Binding-site contacts:
Ligand atom C1 contacts residue GLN282 of chain 1.B at 4.3 Å.
Ligand atom C4 contacts residue ASN193 of chain 1.B at 4.3 Å.
Ligand atom C3 contacts residue THR195 of chain 1.B at 4.2 Å.
Ligand atom O6 contacts residue GLU283 of chain 1.B at 2.7 Å (salt-bridge).
Ligand atom O5 contacts residue THR195 of chain 1.B at 3.6 Å.
Ligand atom C5 contacts residue THR195 of chain 1.B at 3.6 Å.
Ligand atom O6 contacts residue GLN282 of chain 1.B at 3.4 Å.
Ligand atom C3 contacts residue ASN193 of chain 1.B at 3.9 Å.
Ligand atom C1 contacts residue ASN193 of chain 1.B at 1.4 Å.
Ligand atom C2 contacts residue THR195 of chain 1.B at 4.1 Å.
Ligand atom N2 contacts residue THR195 of chain 1.B at 4.4 Å.
Ligand atom O5 contacts residue ASN193 of chain 1.B at 2.4 Å (h-bond).
Ligand atom C5 contacts residue GLN282 of chain 1.B at 4.5 Å.
Ligand atom C6 contacts residue GLU283 of chain 1.B at 3.3 Å.
Ligand atom C7 contacts residue ASN193 of chain 1.B at 3.7 Å.
Ligand atom C1 contacts residue THR195 of chain 1.B at 3.2 Å.
Ligand atom O7 contacts residue ASN193 of chain 1.B at 3.8 Å.
Ligand atom O5 contacts residue GLN282 of chain 1.B at 3.7 Å.
Ligand atom C6 contacts residue GLN282 of chain 1.B at 4.0 Å.
Ligand atom C5 contacts residue ASN193 of chain 1.B at 3.7 Å.
Ligand atom C2 contacts residue ASN193 of chain 1.B at 2.5 Å.
Ligand atom N2 contacts residue ASN193 of chain 1.B at 3.0 Å (h-bond).

Sequence of chain 1.B:
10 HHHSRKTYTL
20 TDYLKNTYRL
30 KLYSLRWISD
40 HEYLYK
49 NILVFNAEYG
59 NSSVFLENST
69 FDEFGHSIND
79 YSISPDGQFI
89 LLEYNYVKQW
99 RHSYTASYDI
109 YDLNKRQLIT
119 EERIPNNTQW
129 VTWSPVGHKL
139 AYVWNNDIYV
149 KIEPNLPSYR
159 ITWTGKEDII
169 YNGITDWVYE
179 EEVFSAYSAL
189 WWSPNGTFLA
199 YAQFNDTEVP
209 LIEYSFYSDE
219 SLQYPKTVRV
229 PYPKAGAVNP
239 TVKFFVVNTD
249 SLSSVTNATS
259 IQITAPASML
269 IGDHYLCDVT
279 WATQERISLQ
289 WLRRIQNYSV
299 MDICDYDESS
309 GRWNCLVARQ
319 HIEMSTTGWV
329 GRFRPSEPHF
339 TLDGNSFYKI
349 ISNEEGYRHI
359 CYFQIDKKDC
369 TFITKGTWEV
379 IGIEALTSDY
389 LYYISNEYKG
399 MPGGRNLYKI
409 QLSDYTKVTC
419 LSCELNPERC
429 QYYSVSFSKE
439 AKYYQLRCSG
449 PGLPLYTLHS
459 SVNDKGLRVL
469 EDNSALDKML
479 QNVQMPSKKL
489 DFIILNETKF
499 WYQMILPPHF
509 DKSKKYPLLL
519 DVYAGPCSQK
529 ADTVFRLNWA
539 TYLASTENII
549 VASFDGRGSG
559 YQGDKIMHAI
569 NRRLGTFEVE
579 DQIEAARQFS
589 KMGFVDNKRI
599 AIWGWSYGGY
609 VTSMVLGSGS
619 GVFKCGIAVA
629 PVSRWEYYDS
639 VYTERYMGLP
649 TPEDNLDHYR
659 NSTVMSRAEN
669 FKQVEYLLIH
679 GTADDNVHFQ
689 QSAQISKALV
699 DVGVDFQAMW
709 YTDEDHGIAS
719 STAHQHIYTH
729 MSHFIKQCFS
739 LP

The protein below binds the small molecule below.
Small molecule (SMILES): CC(=O)N[C@@H]1[C@@H](O)[C@H](O)[C@@H](CO)O[C@H]1O